This protein binds this small molecule.
Small molecule (SMILES): CC(=O)N[C@@H]1[C@@H](O)[C@H](O)[C@@H](CO)O[C@H]1O

Sequence of chain 1.A:
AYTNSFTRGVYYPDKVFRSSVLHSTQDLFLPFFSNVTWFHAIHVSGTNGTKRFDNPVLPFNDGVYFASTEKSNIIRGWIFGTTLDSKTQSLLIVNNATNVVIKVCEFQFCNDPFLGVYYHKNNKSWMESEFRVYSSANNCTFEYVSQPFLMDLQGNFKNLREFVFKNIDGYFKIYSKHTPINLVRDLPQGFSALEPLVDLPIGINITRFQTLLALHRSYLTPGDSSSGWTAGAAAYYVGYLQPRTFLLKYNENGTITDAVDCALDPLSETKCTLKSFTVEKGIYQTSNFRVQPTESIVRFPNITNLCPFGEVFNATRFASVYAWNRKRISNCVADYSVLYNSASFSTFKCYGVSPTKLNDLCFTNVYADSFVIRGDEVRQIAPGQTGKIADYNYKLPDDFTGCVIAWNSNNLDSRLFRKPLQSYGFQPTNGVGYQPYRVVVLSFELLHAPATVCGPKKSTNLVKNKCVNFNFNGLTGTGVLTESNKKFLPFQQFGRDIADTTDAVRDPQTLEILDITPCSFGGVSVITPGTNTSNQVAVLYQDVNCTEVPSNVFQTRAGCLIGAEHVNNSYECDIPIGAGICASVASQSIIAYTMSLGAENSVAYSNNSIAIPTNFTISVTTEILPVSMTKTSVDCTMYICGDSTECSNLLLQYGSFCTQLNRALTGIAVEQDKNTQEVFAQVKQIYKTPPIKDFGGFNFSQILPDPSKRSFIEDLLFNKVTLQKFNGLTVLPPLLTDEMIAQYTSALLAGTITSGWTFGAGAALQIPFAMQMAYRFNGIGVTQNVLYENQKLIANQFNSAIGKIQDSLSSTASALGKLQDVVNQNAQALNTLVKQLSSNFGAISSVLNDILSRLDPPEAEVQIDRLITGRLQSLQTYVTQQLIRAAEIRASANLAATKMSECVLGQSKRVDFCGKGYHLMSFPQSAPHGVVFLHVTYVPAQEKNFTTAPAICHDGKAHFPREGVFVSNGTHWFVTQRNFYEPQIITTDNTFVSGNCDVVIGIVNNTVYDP

Binding-site contacts:
Ligand atom C6 contacts residue ASN112 of chain 1.A at 4.3 Å.
Ligand atom N2 contacts residue ASN109 of chain 1.A at 2.8 Å (h-bond).
Ligand atom O3 contacts residue ASN112 of chain 1.A at 4.2 Å.
Ligand atom C4 contacts residue ASN109 of chain 1.A at 4.2 Å.
Ligand atom O5 contacts residue ASN109 of chain 1.A at 2.4 Å (h-bond).
Ligand atom C4 contacts residue ASN112 of chain 1.A at 3.4 Å.
Ligand atom O6 contacts residue GLU156 of chain 1.A at 4.0 Å.
Ligand atom C1 contacts residue ASN112 of chain 1.A at 3.9 Å.
Ligand atom C3 contacts residue ASN109 of chain 1.A at 3.8 Å.
Ligand atom C1 contacts residue ASN109 of chain 1.A at 1.4 Å.
Ligand atom C8 contacts residue THR111 of chain 1.A at 4.0 Å.
Ligand atom C5 contacts residue ASN109 of chain 1.A at 3.7 Å.
Ligand atom C5 contacts residue ASN112 of chain 1.A at 3.2 Å.
Ligand atom C2 contacts residue ASN112 of chain 1.A at 4.2 Å.
Ligand atom O6 contacts residue VAL114 of chain 1.A at 3.8 Å.
Ligand atom O6 contacts residue LYS116 of chain 1.A at 3.8 Å.
Ligand atom O4 contacts residue ASN112 of chain 1.A at 3.1 Å (h-bond).
Ligand atom C3 contacts residue ASN112 of chain 1.A at 3.3 Å.
Ligand atom C7 contacts residue ASN109 of chain 1.A at 4.0 Å.
Ligand atom O5 contacts residue ASN112 of chain 1.A at 4.1 Å.
Ligand atom C2 contacts residue ASN109 of chain 1.A at 2.5 Å.
Ligand atom N2 contacts residue THR111 of chain 1.A at 4.3 Å.